The small molecule below binds the protein below.
Small molecule (SMILES): N[C@@H](Cc1cccs1)C(=O)O

Sequence of chain 2.A:
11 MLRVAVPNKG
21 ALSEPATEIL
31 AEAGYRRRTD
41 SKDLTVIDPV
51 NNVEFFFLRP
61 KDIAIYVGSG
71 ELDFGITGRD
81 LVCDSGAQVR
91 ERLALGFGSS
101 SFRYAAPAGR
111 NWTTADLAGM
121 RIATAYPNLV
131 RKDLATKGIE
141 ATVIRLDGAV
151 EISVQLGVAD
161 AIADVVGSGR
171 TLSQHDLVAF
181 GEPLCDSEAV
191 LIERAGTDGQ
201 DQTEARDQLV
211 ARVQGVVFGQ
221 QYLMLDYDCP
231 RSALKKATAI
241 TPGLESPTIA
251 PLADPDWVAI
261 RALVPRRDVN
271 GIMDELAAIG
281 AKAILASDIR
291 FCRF

Binding-site contacts:
Ligand atom CE1 contacts residue ASP228 of chain 3.A at 3.7 Å.
Ligand atom C contacts residue SER246 of chain 2.A at 3.4 Å.
Ligand atom C contacts residue GLY243 of chain 2.A at 4.0 Å.
Ligand atom N contacts residue PRO247 of chain 2.A at 3.8 Å.
Ligand atom C contacts residue ASP228 of chain 3.A at 3.7 Å.
Ligand atom O contacts residue LEU244 of chain 2.A at 2.9 Å (h-bond).
Ligand atom CA contacts residue SER246 of chain 2.A at 3.2 Å.
Ligand atom CE2 contacts residue ALA283 of chain 3.A at 3.4 Å (hydrophobic).
Ligand atom O contacts residue GLY243 of chain 2.A at 3.2 Å.
Ligand atom CA contacts residue ARG261 of chain 2.A at 3.4 Å.
Ligand atom OXT contacts residue ASP228 of chain 3.A at 2.7 Å (salt-bridge).
Ligand atom CE2 contacts residue ASP228 of chain 3.A at 3.9 Å.
Ligand atom CG contacts residue ASP228 of chain 3.A at 3.8 Å.
Ligand atom OXT contacts residue LEU244 of chain 2.A at 3.5 Å (h-bond).
Ligand atom CA contacts residue THR248 of chain 2.A at 3.6 Å.
Ligand atom CE2 contacts residue TYR227 of chain 3.A at 4.0 Å (hydrophobic).
Ligand atom SD contacts residue ASP228 of chain 3.A at 3.8 Å.
Ligand atom OXT contacts residue SER246 of chain 2.A at 3.4 Å (h-bond).
Ligand atom CB contacts residue ARG261 of chain 2.A at 3.5 Å.
Ligand atom N contacts residue LEU252 of chain 3.A at 3.5 Å.
Ligand atom CD contacts residue ASP226 of chain 3.A at 3.6 Å.
Ligand atom N contacts residue THR248 of chain 2.A at 2.8 Å (h-bond).
Ligand atom CA contacts residue ALA262 of chain 2.A at 4.0 Å (hydrophobic).
Ligand atom CB contacts residue THR248 of chain 2.A at 3.7 Å.
Ligand atom OXT contacts residue GLU245 of chain 2.A at 3.1 Å (salt-bridge).
Ligand atom CB contacts residue ALA262 of chain 2.A at 3.8 Å (hydrophobic).
Ligand atom O contacts residue ALA262 of chain 2.A at 3.8 Å.
Ligand atom CG contacts residue MET224 of chain 2.A at 4.0 Å (hydrophobic).
Ligand atom N contacts residue ARG261 of chain 2.A at 4.0 Å.
Ligand atom CE1 contacts residue TYR227 of chain 3.A at 3.8 Å (hydrophobic).
Ligand atom CD contacts residue ASP228 of chain 3.A at 3.6 Å.
Ligand atom SD contacts residue LEU263 of chain 2.A at 3.6 Å.
Ligand atom CD contacts residue THR248 of chain 2.A at 3.7 Å.
Ligand atom N contacts residue SER246 of chain 2.A at 2.6 Å (h-bond).
Ligand atom N contacts residue ASP228 of chain 3.A at 3.1 Å (salt-bridge).
Ligand atom CE1 contacts residue ASP226 of chain 3.A at 3.2 Å.
Ligand atom CE2 contacts residue LEU285 of chain 3.A at 3.9 Å (hydrophobic).
Ligand atom O contacts residue LEU263 of chain 2.A at 3.1 Å (h-bond).
Ligand atom CE2 contacts residue ASP226 of chain 3.A at 3.9 Å.
Ligand atom C contacts residue LEU244 of chain 2.A at 3.6 Å (hydrophobic).

Sequence of chain 3.A:
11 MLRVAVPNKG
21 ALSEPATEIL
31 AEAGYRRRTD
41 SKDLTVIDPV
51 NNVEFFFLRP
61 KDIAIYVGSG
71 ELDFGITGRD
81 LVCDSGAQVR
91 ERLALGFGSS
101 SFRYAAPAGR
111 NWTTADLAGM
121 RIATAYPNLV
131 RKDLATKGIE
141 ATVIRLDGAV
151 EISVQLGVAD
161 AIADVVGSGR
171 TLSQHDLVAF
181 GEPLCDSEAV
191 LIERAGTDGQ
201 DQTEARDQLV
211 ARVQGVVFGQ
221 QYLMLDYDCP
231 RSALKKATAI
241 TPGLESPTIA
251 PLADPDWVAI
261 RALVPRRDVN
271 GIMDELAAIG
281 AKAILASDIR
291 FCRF